The protein below binds the small molecule below.
Small molecule (SMILES): CC(=O)N[C@H]1[C@H](O[C@H]2[C@H](O)[C@@H](NC(C)=O)CO[C@@H]2CO)O[C@H](CO)[C@@H](O)[C@@H]1O

Binding-site contacts:
Ligand atom C5 contacts residue ASN265 of chain 1.F at 3.6 Å.
Ligand atom C4 contacts residue ASN265 of chain 1.F at 4.2 Å.
Ligand atom C8 contacts residue ASN301 of chain 1.F at 3.4 Å.
Ligand atom C2 contacts residue GLN263 of chain 1.F at 4.2 Å.
Ligand atom C8 contacts residue ASN265 of chain 1.F at 4.4 Å.
Ligand atom O6 contacts residue VAL414 of chain 1.F at 4.0 Å.
Ligand atom C8 contacts residue GLN263 of chain 1.F at 3.8 Å.
Ligand atom C8 contacts residue SER381 of chain 1.F at 3.9 Å.
Ligand atom C6 contacts residue ARG412 of chain 1.F at 4.4 Å.
Ligand atom C7 contacts residue ASN265 of chain 1.F at 3.1 Å.
Ligand atom O7 contacts residue ASN301 of chain 1.F at 3.4 Å.
Ligand atom O7 contacts residue ASN265 of chain 1.F at 2.9 Å (h-bond).
Ligand atom C1 contacts residue GLN263 of chain 1.F at 3.8 Å.
Ligand atom N2 contacts residue ASN265 of chain 1.F at 3.0 Å (h-bond).
Ligand atom C7 contacts residue SER381 of chain 1.F at 4.0 Å.
Ligand atom C3 contacts residue ASN265 of chain 1.F at 3.8 Å.
Ligand atom C2 contacts residue ASN265 of chain 1.F at 2.5 Å.
Ligand atom C8 contacts residue VAL302 of chain 1.F at 3.9 Å (hydrophobic).
Ligand atom C7 contacts residue GLN263 of chain 1.F at 4.0 Å.
Ligand atom C7 contacts residue ASN301 of chain 1.F at 3.7 Å.
Ligand atom O7 contacts residue SER381 of chain 1.F at 3.5 Å (h-bond).
Ligand atom O6 contacts residue ASN265 of chain 1.F at 3.9 Å.
Ligand atom C8 contacts residue SER303 of chain 1.F at 3.5 Å.
Ligand atom O5 contacts residue ASN265 of chain 1.F at 2.3 Å (h-bond).
Ligand atom C3 contacts residue GLN263 of chain 1.F at 4.3 Å.
Ligand atom N2 contacts residue GLN263 of chain 1.F at 3.4 Å.
Ligand atom O6 contacts residue ARG412 of chain 1.F at 3.3 Å (salt-bridge).
Ligand atom C1 contacts residue ASN265 of chain 1.F at 1.4 Å.

Sequence of chain 1.F:
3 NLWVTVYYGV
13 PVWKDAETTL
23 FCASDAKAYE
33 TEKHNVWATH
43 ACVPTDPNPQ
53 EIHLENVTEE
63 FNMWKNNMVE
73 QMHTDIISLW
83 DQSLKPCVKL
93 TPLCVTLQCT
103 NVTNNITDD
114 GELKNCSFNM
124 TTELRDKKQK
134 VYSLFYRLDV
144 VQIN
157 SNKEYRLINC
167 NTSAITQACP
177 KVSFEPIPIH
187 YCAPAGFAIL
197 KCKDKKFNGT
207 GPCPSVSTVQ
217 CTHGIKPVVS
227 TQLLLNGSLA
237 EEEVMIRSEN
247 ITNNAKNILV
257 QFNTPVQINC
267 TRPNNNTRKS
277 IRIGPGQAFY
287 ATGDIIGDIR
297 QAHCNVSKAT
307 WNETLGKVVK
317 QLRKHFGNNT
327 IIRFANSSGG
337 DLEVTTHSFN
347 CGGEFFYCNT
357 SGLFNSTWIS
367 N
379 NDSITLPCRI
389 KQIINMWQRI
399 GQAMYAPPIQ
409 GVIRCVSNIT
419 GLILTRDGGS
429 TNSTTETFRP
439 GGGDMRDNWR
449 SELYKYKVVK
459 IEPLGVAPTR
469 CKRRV